Sequence of chain 3.B:
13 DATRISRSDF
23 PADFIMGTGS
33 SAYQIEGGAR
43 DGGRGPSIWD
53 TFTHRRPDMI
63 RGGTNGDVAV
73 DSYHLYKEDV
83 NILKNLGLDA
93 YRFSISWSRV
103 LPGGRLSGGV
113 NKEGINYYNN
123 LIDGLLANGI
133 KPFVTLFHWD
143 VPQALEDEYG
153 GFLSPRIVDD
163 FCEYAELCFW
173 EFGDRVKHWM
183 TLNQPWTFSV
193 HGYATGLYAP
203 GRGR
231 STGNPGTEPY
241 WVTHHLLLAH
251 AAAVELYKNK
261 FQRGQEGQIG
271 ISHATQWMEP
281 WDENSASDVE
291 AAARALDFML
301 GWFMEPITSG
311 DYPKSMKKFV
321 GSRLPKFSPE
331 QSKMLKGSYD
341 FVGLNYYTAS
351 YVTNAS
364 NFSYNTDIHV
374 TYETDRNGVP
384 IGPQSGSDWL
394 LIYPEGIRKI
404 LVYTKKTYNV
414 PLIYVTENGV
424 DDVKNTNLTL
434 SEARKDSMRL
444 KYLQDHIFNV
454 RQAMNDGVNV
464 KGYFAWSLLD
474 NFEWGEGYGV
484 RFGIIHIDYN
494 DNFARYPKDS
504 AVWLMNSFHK

Binding-site contacts:
Ligand atom C17 contacts residue GLN186 of chain 3.B at 4.0 Å.
Ligand atom C23 contacts residue PHE485 of chain 3.B at 3.3 Å (hydrophobic).
Ligand atom C19 contacts residue GLN36 of chain 3.B at 4.0 Å.
Ligand atom O24 contacts residue PHE485 of chain 3.B at 4.0 Å.
Ligand atom C8 contacts residue TYR200 of chain 3.B at 3.7 Å (hydrophobic).
Ligand atom O27 contacts residue TYR347 of chain 3.B at 4.1 Å.
Ligand atom C21 contacts residue TRP469 of chain 3.B at 4.0 Å (hydrophobic).
Ligand atom O1 contacts residue GLN186 of chain 3.B at 3.3 Å (h-bond).
Ligand atom C2 contacts residue THR189 of chain 3.B at 4.1 Å.
Ligand atom C1 contacts residue GLN186 of chain 3.B at 4.0 Å.
Ligand atom C15 contacts residue THR275 of chain 3.B at 3.1 Å.
Ligand atom O27 contacts residue GLU420 of chain 3.B at 2.9 Å (salt-bridge).
Ligand atom O26 contacts residue HIS140 of chain 3.B at 3.5 Å.
Ligand atom O27 contacts residue GLN186 of chain 3.B at 3.3 Å (h-bond).
Ligand atom O26 contacts residue TRP469 of chain 3.B at 3.7 Å.
Ligand atom O5 contacts residue TYR347 of chain 3.B at 3.9 Å.
Ligand atom O26 contacts residue TRP477 of chain 3.B at 2.9 Å (h-bond).
Ligand atom O26 contacts residue GLN36 of chain 3.B at 3.0 Å (h-bond).
Ligand atom C20 contacts residue GLN36 of chain 3.B at 3.8 Å.
Ligand atom C20 contacts residue TRP469 of chain 3.B at 3.7 Å (hydrophobic).
Ligand atom O5 contacts residue GLN186 of chain 3.B at 3.3 Å (h-bond).
Ligand atom C12 contacts residue TRP392 of chain 3.B at 4.0 Å (hydrophobic).
Ligand atom C19 contacts residue TRP477 of chain 3.B at 3.8 Å (hydrophobic).
Ligand atom C21 contacts residue GLU476 of chain 3.B at 3.8 Å.
Ligand atom C20 contacts residue TRP477 of chain 3.B at 3.8 Å (hydrophobic).
Ligand atom O25 contacts residue GLN36 of chain 3.B at 3.0 Å (h-bond).
Ligand atom C18 contacts residue GLU420 of chain 3.B at 4.0 Å.
Ligand atom C23 contacts residue GLU476 of chain 3.B at 3.1 Å.
Ligand atom C20 contacts residue GLU476 of chain 3.B at 3.3 Å.
Ligand atom O24 contacts residue GLU476 of chain 3.B at 2.6 Å (salt-bridge).
Ligand atom C17 contacts residue TYR347 of chain 3.B at 4.1 Å (hydrophobic).
Ligand atom O13 contacts residue GLN276 of chain 3.B at 4.0 Å.
Ligand atom O25 contacts residue TRP469 of chain 3.B at 2.8 Å (h-bond).
Ligand atom C19 contacts residue TRP469 of chain 3.B at 3.6 Å (hydrophobic).
Ligand atom O14 contacts residue THR348 of chain 3.B at 3.8 Å.
Ligand atom C18 contacts residue GLN186 of chain 3.B at 3.9 Å.
Ligand atom C7 contacts residue TYR200 of chain 3.B at 3.5 Å (hydrophobic).
Ligand atom O25 contacts residue GLU476 of chain 3.B at 2.7 Å (salt-bridge).
Ligand atom C5 contacts residue TYR347 of chain 3.B at 3.8 Å (hydrophobic).
Ligand atom C15 contacts residue GLN276 of chain 3.B at 3.6 Å.

This protein binds this small molecule.
Small molecule (SMILES): C=C[C@H]1[C@H](O[C@@H]2O[C@H](CO)[C@@H](O)[C@H](O)[C@H]2O)OC=C(C(=O)OC)[C@H]1CC=O